Sequence of chain 1.B:
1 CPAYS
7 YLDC

Sequence of chain 1.A:
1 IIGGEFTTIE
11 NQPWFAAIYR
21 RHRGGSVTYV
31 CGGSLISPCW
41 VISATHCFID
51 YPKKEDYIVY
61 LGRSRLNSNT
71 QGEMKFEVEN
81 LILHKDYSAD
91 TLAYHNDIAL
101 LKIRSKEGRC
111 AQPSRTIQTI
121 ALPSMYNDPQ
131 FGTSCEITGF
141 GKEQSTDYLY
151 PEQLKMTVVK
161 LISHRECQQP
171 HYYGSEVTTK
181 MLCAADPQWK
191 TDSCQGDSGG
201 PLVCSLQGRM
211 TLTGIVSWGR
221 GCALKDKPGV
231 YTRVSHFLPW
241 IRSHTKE

Binding-site contacts:
Ligand atom C7 contacts residue TRP218 of chain 1.A at 4.0 Å (hydrophobic).
Ligand atom N4 contacts residue DAL6 of chain 1.B at 3.9 Å.
Ligand atom C6 contacts residue VAL216 of chain 1.A at 3.8 Å (hydrophobic).
Ligand atom C2 contacts residue GLN195 of chain 1.A at 3.8 Å.
Ligand atom N9 contacts residue ASP192 of chain 1.A at 3.0 Å (salt-bridge).
Ligand atom C3 contacts residue CYS222 of chain 1.A at 3.9 Å (hydrophobic).
Ligand atom C1 contacts residue DAL6 of chain 1.B at 2.5 Å.
Ligand atom C6 contacts residue SER198 of chain 1.A at 3.6 Å.
Ligand atom C5 contacts residue TRP218 of chain 1.A at 4.0 Å (hydrophobic).
Ligand atom C1 contacts residue CYS194 of chain 1.A at 3.7 Å (hydrophobic).
Ligand atom C7 contacts residue GLY221 of chain 1.A at 3.8 Å.
Ligand atom C1 contacts residue SER198 of chain 1.A at 3.8 Å.
Ligand atom C3 contacts residue GLY219 of chain 1.A at 3.9 Å.
Ligand atom N8 contacts residue ASP192 of chain 1.A at 2.9 Å (salt-bridge).
Ligand atom C1 contacts residue GLN195 of chain 1.A at 4.0 Å.
Ligand atom C5 contacts residue VAL216 of chain 1.A at 3.8 Å (hydrophobic).
Ligand atom N9 contacts residue GLY221 of chain 1.A at 2.8 Å (h-bond).
Ligand atom C7 contacts residue GLY219 of chain 1.A at 3.8 Å.
Ligand atom C6 contacts residue DAL6 of chain 1.B at 3.9 Å.
Ligand atom C3 contacts residue DAL6 of chain 1.B at 2.6 Å.
Ligand atom N4 contacts residue SER193 of chain 1.A at 3.7 Å.
Ligand atom C1 contacts residue SER5 of chain 1.B at 4.1 Å.
Ligand atom N4 contacts residue TRP218 of chain 1.A at 3.9 Å.
Ligand atom N4 contacts residue GLY221 of chain 1.A at 4.1 Å.
Ligand atom C2 contacts residue SER5 of chain 1.B at 4.0 Å.
Ligand atom C7 contacts residue SER193 of chain 1.A at 3.4 Å.
Ligand atom N8 contacts residue SER193 of chain 1.A at 2.8 Å (h-bond).
Ligand atom C2 contacts residue CYS194 of chain 1.A at 3.8 Å (hydrophobic).
Ligand atom C5 contacts residue SER193 of chain 1.A at 3.4 Å.
Ligand atom C3 contacts residue GLY221 of chain 1.A at 3.1 Å.
Ligand atom C7 contacts residue ASP192 of chain 1.A at 3.6 Å.
Ligand atom C6 contacts residue TRP218 of chain 1.A at 3.9 Å (hydrophobic).
Ligand atom N8 contacts residue GLY229 of chain 1.A at 3.3 Å.
Ligand atom N9 contacts residue GLY219 of chain 1.A at 3.8 Å.
Ligand atom N9 contacts residue CYS222 of chain 1.A at 3.7 Å.
Ligand atom N4 contacts residue GLY219 of chain 1.A at 3.8 Å.
Ligand atom C1 contacts residue SO41 of chain 1.C at 3.6 Å.
Ligand atom C2 contacts residue DAL6 of chain 1.B at 1.5 Å.
Ligand atom C7 contacts residue GLY229 of chain 1.A at 4.0 Å.
Ligand atom N9 contacts residue SER193 of chain 1.A at 3.6 Å.

This protein binds this small molecule.
Small molecule (SMILES): [H]/N=C(\N)N1CCCCC1